A protein and the small-molecule ligand that binds it are described below.
Small molecule (SMILES): CC(=O)N[C@@H]1[C@@H](O)[C@H](O)[C@@H](CO)O[C@H]1O

Sequence of chain 1.E:
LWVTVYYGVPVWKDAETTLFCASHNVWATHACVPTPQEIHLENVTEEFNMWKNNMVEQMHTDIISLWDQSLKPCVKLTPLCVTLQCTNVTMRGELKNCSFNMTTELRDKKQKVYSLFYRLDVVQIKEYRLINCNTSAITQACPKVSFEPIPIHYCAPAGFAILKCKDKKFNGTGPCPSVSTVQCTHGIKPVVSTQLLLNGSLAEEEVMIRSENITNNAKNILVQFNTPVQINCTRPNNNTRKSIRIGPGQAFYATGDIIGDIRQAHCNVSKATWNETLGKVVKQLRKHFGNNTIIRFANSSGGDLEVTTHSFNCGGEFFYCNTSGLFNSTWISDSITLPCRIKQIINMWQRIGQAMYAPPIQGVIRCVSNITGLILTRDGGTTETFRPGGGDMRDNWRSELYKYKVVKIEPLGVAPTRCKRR

Binding-site contacts:
Ligand atom C3 contacts residue ASN115 of chain 1.E at 3.8 Å.
Ligand atom C3 contacts residue TYR132 of chain 1.E at 4.4 Å (hydrophobic).
Ligand atom C5 contacts residue TYR132 of chain 1.E at 4.4 Å (hydrophobic).
Ligand atom C7 contacts residue ASN115 of chain 1.E at 3.4 Å.
Ligand atom N2 contacts residue ASN115 of chain 1.E at 2.9 Å (h-bond).
Ligand atom C8 contacts residue ASN115 of chain 1.E at 4.1 Å.
Ligand atom C4 contacts residue ASN115 of chain 1.E at 4.2 Å.
Ligand atom C1 contacts residue TYR132 of chain 1.E at 4.3 Å (hydrophobic).
Ligand atom C8 contacts residue LEU134 of chain 1.E at 4.4 Å (hydrophobic).
Ligand atom C8 contacts residue ASP287 of chain 1.E at 4.4 Å.
Ligand atom C1 contacts residue ASN115 of chain 1.E at 1.4 Å.
Ligand atom C2 contacts residue ASN115 of chain 1.E at 2.5 Å.
Ligand atom O5 contacts residue ASN115 of chain 1.E at 2.4 Å (h-bond).
Ligand atom N2 contacts residue TYR132 of chain 1.E at 4.4 Å.
Ligand atom C5 contacts residue ASN115 of chain 1.E at 3.7 Å.
Ligand atom O7 contacts residue ASN115 of chain 1.E at 3.6 Å (h-bond).